A small-molecule ligand and the protein it binds are described below.
Small molecule (SMILES): CNC(=O)c1c(F)cccc1Nc1nc(Nc2cc3c(ccn3C(=O)CN(C)C)cc2OC)nc2[nH]ccc12

Binding-site contacts:
Ligand atom C17 contacts residue LEU26 of chain 1.A at 3.5 Å (hydrophobic).
Ligand atom O2 contacts residue LEU102 of chain 1.A at 3.4 Å.
Ligand atom N7 contacts residue MET103 of chain 1.A at 3.1 Å (h-bond).
Ligand atom C1 contacts residue ASP174 of chain 1.A at 3.5 Å.
Ligand atom C24 contacts residue ALA52 of chain 1.A at 3.5 Å (hydrophobic).
Ligand atom C6 contacts residue GLY27 of chain 1.A at 3.8 Å.
Ligand atom C21 contacts residue ASP107 of chain 1.A at 3.7 Å.
Ligand atom O2 contacts residue MET103 of chain 1.A at 3.6 Å.
Ligand atom C19 contacts residue ALA104 of chain 1.A at 3.6 Å (hydrophobic).
Ligand atom C23 contacts residue ASP107 of chain 1.A at 3.2 Å.
Ligand atom C5 contacts residue GLY27 of chain 1.A at 3.8 Å.
Ligand atom C25 contacts residue GLU101 of chain 1.A at 3.6 Å.
Ligand atom C18 contacts residue LEU26 of chain 1.A at 3.7 Å (hydrophobic).
Ligand atom C22 contacts residue ASP107 of chain 1.A at 3.5 Å.
Ligand atom N3 contacts residue MET163 of chain 1.A at 3.4 Å.
Ligand atom C4 contacts residue GLN28 of chain 1.A at 3.5 Å.
Ligand atom O2 contacts residue LEU26 of chain 1.A at 3.8 Å.
Ligand atom N4 contacts residue MET103 of chain 1.A at 2.7 Å (h-bond).
Ligand atom N4 contacts residue LEU102 of chain 1.A at 3.8 Å.
Ligand atom C23 contacts residue SER110 of chain 1.A at 3.6 Å.
Ligand atom C25 contacts residue VAL84 of chain 1.A at 3.6 Å (hydrophobic).
Ligand atom C10 contacts residue MET163 of chain 1.A at 3.5 Å (hydrophobic).
Ligand atom C25 contacts residue ALA52 of chain 1.A at 3.7 Å (hydrophobic).
Ligand atom O1 contacts residue VAL34 of chain 1.A at 3.6 Å.
Ligand atom C18 contacts residue MET103 of chain 1.A at 3.8 Å (hydrophobic).
Ligand atom C11 contacts residue LEU26 of chain 1.A at 3.7 Å (hydrophobic).
Ligand atom C9 contacts residue MET163 of chain 1.A at 3.7 Å (hydrophobic).
Ligand atom N2 contacts residue VAL34 of chain 1.A at 3.6 Å.
Ligand atom C11 contacts residue MET103 of chain 1.A at 3.3 Å (hydrophobic).
Ligand atom C10 contacts residue MET103 of chain 1.A at 3.5 Å (hydrophobic).
Ligand atom C25 contacts residue MET100 of chain 1.A at 3.7 Å (hydrophobic).
Ligand atom N8 contacts residue GLU101 of chain 1.A at 2.9 Å (salt-bridge).
Ligand atom O3 contacts residue ASP107 of chain 1.A at 3.3 Å (salt-bridge).
Ligand atom O3 contacts residue GLY106 of chain 1.A at 3.6 Å.
Ligand atom N6 contacts residue ASP107 of chain 1.A at 2.8 Å (salt-bridge).
Ligand atom N8 contacts residue ALA52 of chain 1.A at 3.4 Å.
Ligand atom C12 contacts residue GLY106 of chain 1.A at 3.4 Å.
Ligand atom F1 contacts residue GLN28 of chain 1.A at 2.5 Å.
Ligand atom C6 contacts residue LEU26 of chain 1.A at 3.6 Å (hydrophobic).
Ligand atom F1 contacts residue GLY29 of chain 1.A at 3.8 Å.

Sequence of chain 1.A:
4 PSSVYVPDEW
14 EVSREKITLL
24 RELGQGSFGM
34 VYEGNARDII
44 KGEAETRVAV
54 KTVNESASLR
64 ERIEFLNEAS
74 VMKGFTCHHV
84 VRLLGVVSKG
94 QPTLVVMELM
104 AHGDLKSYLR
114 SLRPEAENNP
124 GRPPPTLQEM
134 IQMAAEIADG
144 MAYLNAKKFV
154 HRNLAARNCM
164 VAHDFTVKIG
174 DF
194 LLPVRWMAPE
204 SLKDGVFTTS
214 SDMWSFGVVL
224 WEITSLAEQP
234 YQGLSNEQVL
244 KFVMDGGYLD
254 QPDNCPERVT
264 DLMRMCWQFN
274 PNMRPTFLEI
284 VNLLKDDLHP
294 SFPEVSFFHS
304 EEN